Sequence of chain 1.H:
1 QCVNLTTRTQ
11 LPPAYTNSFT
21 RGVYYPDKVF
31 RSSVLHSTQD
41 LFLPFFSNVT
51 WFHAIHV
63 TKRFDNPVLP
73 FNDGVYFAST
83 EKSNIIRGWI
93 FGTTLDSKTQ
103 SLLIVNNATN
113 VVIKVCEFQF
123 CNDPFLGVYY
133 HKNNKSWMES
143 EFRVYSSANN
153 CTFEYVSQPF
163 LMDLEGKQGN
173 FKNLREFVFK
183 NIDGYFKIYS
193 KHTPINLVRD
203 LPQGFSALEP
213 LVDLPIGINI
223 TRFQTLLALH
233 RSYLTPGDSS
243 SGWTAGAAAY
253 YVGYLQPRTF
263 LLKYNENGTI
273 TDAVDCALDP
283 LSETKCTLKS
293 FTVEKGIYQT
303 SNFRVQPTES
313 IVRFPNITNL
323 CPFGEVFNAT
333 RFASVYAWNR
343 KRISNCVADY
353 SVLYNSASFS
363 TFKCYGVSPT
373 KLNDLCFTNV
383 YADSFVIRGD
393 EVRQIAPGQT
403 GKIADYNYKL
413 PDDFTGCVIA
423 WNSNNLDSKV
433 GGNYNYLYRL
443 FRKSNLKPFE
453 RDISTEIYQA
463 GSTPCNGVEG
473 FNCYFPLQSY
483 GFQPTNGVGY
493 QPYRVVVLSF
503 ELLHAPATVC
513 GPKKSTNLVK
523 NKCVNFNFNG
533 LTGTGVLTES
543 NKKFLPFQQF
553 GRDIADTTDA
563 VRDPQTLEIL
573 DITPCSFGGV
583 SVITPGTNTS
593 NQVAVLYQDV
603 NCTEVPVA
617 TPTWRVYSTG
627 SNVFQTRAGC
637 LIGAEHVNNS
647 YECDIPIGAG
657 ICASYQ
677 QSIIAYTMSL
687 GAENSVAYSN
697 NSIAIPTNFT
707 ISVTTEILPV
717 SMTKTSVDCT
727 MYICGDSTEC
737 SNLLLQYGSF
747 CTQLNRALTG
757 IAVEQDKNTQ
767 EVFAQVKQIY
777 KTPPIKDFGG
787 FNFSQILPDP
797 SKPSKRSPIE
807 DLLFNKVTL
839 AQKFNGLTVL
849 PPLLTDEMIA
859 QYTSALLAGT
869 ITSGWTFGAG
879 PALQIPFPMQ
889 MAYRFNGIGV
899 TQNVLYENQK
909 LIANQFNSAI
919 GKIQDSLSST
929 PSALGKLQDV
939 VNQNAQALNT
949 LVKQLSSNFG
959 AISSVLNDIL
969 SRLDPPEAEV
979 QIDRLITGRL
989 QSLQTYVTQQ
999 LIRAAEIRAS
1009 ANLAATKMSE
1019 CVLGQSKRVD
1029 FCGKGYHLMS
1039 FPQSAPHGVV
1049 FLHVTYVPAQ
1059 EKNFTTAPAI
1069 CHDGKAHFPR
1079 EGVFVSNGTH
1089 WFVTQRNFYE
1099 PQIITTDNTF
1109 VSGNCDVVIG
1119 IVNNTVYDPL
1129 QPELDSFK

This small molecule binds to this protein.
Small molecule (SMILES): CC(=O)N[C@@H]1[C@@H](O)[C@H](O)[C@@H](CO)O[C@H]1O

Binding-site contacts:
Ligand atom C2 contacts residue ASN696 of chain 1.H at 2.4 Å.
Ligand atom C3 contacts residue ASN696 of chain 1.H at 3.8 Å.
Ligand atom C8 contacts residue GLY1118 of chain 1.H at 3.6 Å.
Ligand atom C7 contacts residue ASN696 of chain 1.H at 3.5 Å.
Ligand atom C1 contacts residue ASN696 of chain 1.H at 1.4 Å.
Ligand atom C5 contacts residue ASN696 of chain 1.H at 3.7 Å.
Ligand atom O7 contacts residue ASN696 of chain 1.H at 3.7 Å.
Ligand atom O5 contacts residue ASN696 of chain 1.H at 2.4 Å (h-bond).
Ligand atom O5 contacts residue ASP783 of chain 1.I at 3.8 Å.
Ligand atom C4 contacts residue ASN696 of chain 1.H at 4.2 Å.
Ligand atom N2 contacts residue ASN696 of chain 1.H at 2.9 Å (h-bond).

Sequence of chain 1.I:
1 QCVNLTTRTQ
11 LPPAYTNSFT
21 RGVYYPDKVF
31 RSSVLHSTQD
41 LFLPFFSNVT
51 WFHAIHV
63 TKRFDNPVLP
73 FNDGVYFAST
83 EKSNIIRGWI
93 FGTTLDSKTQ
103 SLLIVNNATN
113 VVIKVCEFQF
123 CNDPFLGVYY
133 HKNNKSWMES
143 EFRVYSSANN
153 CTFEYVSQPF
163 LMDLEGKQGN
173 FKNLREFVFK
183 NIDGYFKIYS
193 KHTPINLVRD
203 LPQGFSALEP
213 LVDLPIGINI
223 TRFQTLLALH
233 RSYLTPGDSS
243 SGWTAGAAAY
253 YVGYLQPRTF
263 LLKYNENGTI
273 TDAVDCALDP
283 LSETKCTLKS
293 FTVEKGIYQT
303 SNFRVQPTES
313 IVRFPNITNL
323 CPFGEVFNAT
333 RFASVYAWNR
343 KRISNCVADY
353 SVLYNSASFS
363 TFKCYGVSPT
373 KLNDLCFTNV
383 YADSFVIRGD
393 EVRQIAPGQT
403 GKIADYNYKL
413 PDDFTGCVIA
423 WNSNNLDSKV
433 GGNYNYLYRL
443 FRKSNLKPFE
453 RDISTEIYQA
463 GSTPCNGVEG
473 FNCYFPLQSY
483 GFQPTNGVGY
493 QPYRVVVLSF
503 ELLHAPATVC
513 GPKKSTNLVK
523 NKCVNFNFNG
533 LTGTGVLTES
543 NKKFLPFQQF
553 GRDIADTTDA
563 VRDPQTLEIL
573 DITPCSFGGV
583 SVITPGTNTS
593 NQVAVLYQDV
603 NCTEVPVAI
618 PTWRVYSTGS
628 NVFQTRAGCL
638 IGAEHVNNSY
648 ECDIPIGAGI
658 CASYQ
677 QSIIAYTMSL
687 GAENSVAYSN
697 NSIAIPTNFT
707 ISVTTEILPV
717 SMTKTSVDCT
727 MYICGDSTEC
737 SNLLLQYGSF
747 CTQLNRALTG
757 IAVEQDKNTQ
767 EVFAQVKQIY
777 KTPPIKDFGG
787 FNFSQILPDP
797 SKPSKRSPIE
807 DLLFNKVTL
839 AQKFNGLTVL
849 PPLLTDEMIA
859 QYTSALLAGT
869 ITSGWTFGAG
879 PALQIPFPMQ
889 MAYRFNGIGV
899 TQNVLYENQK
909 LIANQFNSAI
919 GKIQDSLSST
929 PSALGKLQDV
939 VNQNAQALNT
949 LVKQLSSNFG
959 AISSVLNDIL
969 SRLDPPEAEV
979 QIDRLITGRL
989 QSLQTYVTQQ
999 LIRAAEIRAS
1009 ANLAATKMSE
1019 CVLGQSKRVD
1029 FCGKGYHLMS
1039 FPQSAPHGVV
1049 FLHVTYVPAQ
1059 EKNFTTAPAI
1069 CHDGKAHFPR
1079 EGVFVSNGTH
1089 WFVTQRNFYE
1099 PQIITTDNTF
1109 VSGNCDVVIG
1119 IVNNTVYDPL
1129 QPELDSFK